Binding-site contacts:
Ligand atom O5 contacts residue ASN122 of chain 1.R at 2.4 Å (h-bond).
Ligand atom C7 contacts residue ASN122 of chain 1.R at 3.6 Å.
Ligand atom C8 contacts residue SER120 of chain 1.R at 3.7 Å.
Ligand atom C3 contacts residue ASN122 of chain 1.R at 3.8 Å.
Ligand atom C1 contacts residue ASN122 of chain 1.R at 1.4 Å.
Ligand atom C8 contacts residue PHE121 of chain 1.R at 4.2 Å (hydrophobic).
Ligand atom N2 contacts residue ASN122 of chain 1.R at 2.9 Å (h-bond).
Ligand atom C2 contacts residue ASN122 of chain 1.R at 2.4 Å.
Ligand atom O7 contacts residue LYS133 of chain 1.R at 4.2 Å.
Ligand atom C8 contacts residue GLN100 of chain 1.R at 3.7 Å.
Ligand atom C4 contacts residue ASN122 of chain 1.R at 4.2 Å.
Ligand atom C5 contacts residue ASN122 of chain 1.R at 3.7 Å.
Ligand atom O7 contacts residue ASN122 of chain 1.R at 3.9 Å.

The small molecule below binds the protein below.
Small molecule (SMILES): CC(=O)N[C@H]1[C@H](O[C@H]2[C@H](O)[C@@H](NC(C)=O)CO[C@@H]2CO)O[C@H](CO)[C@@H](O)[C@@H]1O

Sequence of chain 1.R:
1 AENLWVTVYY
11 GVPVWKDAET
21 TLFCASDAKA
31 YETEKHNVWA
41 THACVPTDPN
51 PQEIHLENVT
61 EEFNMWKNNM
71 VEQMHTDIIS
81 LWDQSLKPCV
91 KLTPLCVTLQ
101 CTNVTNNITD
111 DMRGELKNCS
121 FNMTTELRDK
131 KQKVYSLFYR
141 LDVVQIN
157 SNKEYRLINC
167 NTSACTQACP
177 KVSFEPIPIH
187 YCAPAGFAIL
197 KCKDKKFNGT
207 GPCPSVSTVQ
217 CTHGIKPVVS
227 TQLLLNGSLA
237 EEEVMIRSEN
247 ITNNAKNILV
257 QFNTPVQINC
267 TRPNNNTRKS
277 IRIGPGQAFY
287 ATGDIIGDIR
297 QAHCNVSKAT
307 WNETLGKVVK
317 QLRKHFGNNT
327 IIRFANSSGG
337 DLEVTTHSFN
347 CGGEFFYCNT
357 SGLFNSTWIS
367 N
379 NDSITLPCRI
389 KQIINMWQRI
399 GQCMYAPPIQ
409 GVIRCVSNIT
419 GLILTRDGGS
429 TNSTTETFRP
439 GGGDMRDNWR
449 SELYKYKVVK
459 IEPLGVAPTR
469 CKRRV